The protein below binds the small molecule below.
Small molecule (SMILES): C=CC1=C(C)C2=N3->[Fe]45(c6cccc(C)c6)<-N6=C(C=c7c(CCC(=O)O)c(C)c(n74)=C2)C(CCC(=O)O)=C(C)C6=Cc2c(C=C)c(C)c(n25)C=C13

Sequence of chain 1.A:
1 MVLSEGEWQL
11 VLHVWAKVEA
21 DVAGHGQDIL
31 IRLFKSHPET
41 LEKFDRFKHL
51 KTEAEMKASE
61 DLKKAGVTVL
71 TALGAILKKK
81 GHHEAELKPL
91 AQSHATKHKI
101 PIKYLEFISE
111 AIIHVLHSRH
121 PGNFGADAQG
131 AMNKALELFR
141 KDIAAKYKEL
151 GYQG

Binding-site contacts:
Ligand atom C4A contacts residue HIS94 of chain 1.A at 3.6 Å.
Ligand atom CMD contacts residue LYS43 of chain 1.A at 3.1 Å.
Ligand atom O2A contacts residue SER93 of chain 1.A at 3.5 Å (h-bond).
Ligand atom C1A contacts residue HIS94 of chain 1.A at 3.6 Å.
Ligand atom C1D contacts residue PHE44 of chain 1.A at 3.6 Å (hydrophobic).
Ligand atom NB contacts residue HIS94 of chain 1.A at 3.0 Å (h-bond).
Ligand atom O1A contacts residue SER93 of chain 1.A at 2.6 Å (h-bond).
Ligand atom C2D contacts residue PHE44 of chain 1.A at 3.6 Å (hydrophobic).
Ligand atom O1D contacts residue ARG46 of chain 1.A at 3.4 Å (salt-bridge).
Ligand atom C4A contacts residue LEU90 of chain 1.A at 3.6 Å (hydrophobic).
Ligand atom NA contacts residue HIS94 of chain 1.A at 3.0 Å (h-bond).
Ligand atom C4 contacts residue VAL69 of chain 1.A at 3.7 Å (hydrophobic).
Ligand atom CAD contacts residue HIS98 of chain 1.A at 3.1 Å.
Ligand atom C4 contacts residue ALA65 of chain 1.A at 3.5 Å (hydrophobic).
Ligand atom CBC contacts residue TYR104 of chain 1.A at 3.5 Å (hydrophobic).
Ligand atom ND contacts residue HIS94 of chain 1.A at 3.0 Å (h-bond).
Ligand atom C2 contacts residue PHE44 of chain 1.A at 3.7 Å (hydrophobic).
Ligand atom CHB contacts residue LEU90 of chain 1.A at 3.4 Å (hydrophobic).
Ligand atom CHA contacts residue HIS98 of chain 1.A at 3.6 Å.
Ligand atom C3 contacts residue PHE44 of chain 1.A at 3.5 Å (hydrophobic).
Ligand atom C4 contacts residue PHE44 of chain 1.A at 3.7 Å (hydrophobic).
Ligand atom CGA contacts residue SER93 of chain 1.A at 3.4 Å.
Ligand atom O2A contacts residue HIS98 of chain 1.A at 3.0 Å (h-bond).
Ligand atom C7 contacts residue LEU30 of chain 1.A at 3.4 Å (hydrophobic).
Ligand atom C5 contacts residue ALA65 of chain 1.A at 3.4 Å (hydrophobic).
Ligand atom FE contacts residue HIS94 of chain 1.A at 2.2 Å.
Ligand atom CAC contacts residue ILE100 of chain 1.A at 3.5 Å (hydrophobic).
Ligand atom NC contacts residue HIS94 of chain 1.A at 3.1 Å (h-bond).
Ligand atom CMA contacts residue THR68 of chain 1.A at 3.7 Å.
Ligand atom CHD contacts residue ILE100 of chain 1.A at 3.7 Å (hydrophobic).
Ligand atom C3B contacts residue VAL69 of chain 1.A at 3.7 Å (hydrophobic).
Ligand atom C1B contacts residue VAL69 of chain 1.A at 3.7 Å (hydrophobic).
Ligand atom C7 contacts residue PHE44 of chain 1.A at 3.6 Å (hydrophobic).
Ligand atom C3D contacts residue HIS98 of chain 1.A at 3.4 Å.
Ligand atom CHD contacts residue PHE44 of chain 1.A at 3.3 Å (hydrophobic).
Ligand atom CMA contacts residue ALA72 of chain 1.A at 3.6 Å (hydrophobic).
Ligand atom C7 contacts residue ILE108 of chain 1.A at 3.6 Å (hydrophobic).
Ligand atom CMC contacts residue TYR104 of chain 1.A at 3.6 Å (hydrophobic).
Ligand atom C4D contacts residue HIS98 of chain 1.A at 3.5 Å.
Ligand atom C2B contacts residue VAL69 of chain 1.A at 3.5 Å (hydrophobic).